Sequence of chain 1.A:
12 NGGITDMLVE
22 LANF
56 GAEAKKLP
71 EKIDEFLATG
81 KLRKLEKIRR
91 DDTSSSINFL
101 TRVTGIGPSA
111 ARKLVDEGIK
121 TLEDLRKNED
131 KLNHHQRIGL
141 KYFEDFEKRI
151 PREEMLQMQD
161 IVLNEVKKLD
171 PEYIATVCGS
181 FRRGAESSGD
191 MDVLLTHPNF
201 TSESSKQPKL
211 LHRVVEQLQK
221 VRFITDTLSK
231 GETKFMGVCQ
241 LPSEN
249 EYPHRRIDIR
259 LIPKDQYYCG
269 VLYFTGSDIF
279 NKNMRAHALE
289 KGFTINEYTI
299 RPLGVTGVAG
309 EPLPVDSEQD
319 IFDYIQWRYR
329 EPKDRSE

The small molecule below binds the protein below.
Small molecule (SMILES): Nc1ncnc2c1ncn2[C@H]1C[C@H](O)[C@@H](CO[P](=O)(O)O[P](=O)(O)OP(=O)(O)O)O1

Binding-site contacts:
Ligand atom PB contacts residue SER180 of chain 1.A at 4.0 Å.
Ligand atom PB contacts residue SER188 of chain 1.A at 4.1 Å.
Ligand atom O3B contacts residue SER180 of chain 1.A at 4.5 Å.
Ligand atom PA contacts residue ASP190 of chain 1.A at 4.3 Å.
Ligand atom O3A contacts residue ASP190 of chain 1.A at 3.9 Å.
Ligand atom O1A contacts residue GLY189 of chain 1.A at 3.8 Å.
Ligand atom O1A contacts residue SER188 of chain 1.A at 4.1 Å.
Ligand atom O2A contacts residue GLY189 of chain 1.A at 3.9 Å.
Ligand atom O2B contacts residue SER188 of chain 1.A at 3.1 Å (h-bond).
Ligand atom PA contacts residue GLY189 of chain 1.A at 4.3 Å.
Ligand atom O1B contacts residue ASP190 of chain 1.A at 4.2 Å.
Ligand atom O1B contacts residue GLY189 of chain 1.A at 4.1 Å.
Ligand atom O1B contacts residue SER188 of chain 1.A at 3.3 Å.
Ligand atom O2B contacts residue GLY189 of chain 1.A at 3.6 Å.
Ligand atom O1B contacts residue SER187 of chain 1.A at 4.3 Å.
Ligand atom O2A contacts residue ASP190 of chain 1.A at 3.3 Å.
Ligand atom O1B contacts residue SER180 of chain 1.A at 2.3 Å (h-bond).
Ligand atom O2B contacts residue SER187 of chain 1.A at 4.1 Å.
Ligand atom PB contacts residue GLY189 of chain 1.A at 4.3 Å.